Sequence of chain 1.C:
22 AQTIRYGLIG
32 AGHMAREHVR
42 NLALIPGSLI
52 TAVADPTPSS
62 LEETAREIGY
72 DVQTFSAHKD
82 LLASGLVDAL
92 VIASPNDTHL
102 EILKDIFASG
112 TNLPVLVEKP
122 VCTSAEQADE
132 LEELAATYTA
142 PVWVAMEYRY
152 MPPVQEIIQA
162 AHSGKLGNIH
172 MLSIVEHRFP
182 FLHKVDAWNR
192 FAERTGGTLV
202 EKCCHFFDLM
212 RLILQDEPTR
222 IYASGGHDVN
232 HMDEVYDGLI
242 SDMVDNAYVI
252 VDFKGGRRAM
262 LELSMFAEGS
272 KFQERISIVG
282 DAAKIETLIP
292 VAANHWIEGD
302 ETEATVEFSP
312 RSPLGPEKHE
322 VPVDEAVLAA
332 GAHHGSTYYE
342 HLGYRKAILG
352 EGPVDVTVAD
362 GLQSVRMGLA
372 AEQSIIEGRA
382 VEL

Binding-site contacts:
Ligand atom C2 contacts residue GLU202 of chain 1.C at 3.1 Å.
Ligand atom O5 contacts residue LEU183 of chain 1.C at 2.8 Å (h-bond).
Ligand atom C3 contacts residue GLU202 of chain 1.C at 3.8 Å.
Ligand atom O6 contacts residue ARG179 of chain 1.C at 3.2 Å (salt-bridge).
Ligand atom C5 contacts residue HIS334 of chain 1.C at 3.6 Å.
Ligand atom C4 contacts residue PHE182 of chain 1.C at 3.9 Å (hydrophobic).
Ligand atom C6 contacts residue LYS203 of chain 1.C at 3.5 Å.
Ligand atom O1 contacts residue HIS206 of chain 1.C at 2.6 Å (h-bond).
Ligand atom O1 contacts residue NAD1 of chain 1.L at 3.9 Å.
Ligand atom C6 contacts residue TYR149 of chain 1.C at 3.2 Å (hydrophobic).
Ligand atom C1 contacts residue NAD1 of chain 1.L at 3.5 Å.
Ligand atom O2 contacts residue LYS120 of chain 1.C at 3.1 Å (salt-bridge).
Ligand atom O5 contacts residue PHE182 of chain 1.C at 3.3 Å.
Ligand atom O3 contacts residue LYS185 of chain 1.C at 2.8 Å (salt-bridge).
Ligand atom O2 contacts residue GLU202 of chain 1.C at 2.4 Å (salt-bridge).
Ligand atom O4 contacts residue PHE180 of chain 1.C at 3.8 Å.
Ligand atom O2 contacts residue NAD1 of chain 1.L at 3.5 Å (h-bond).
Ligand atom C5 contacts residue ARG179 of chain 1.C at 3.7 Å.
Ligand atom C5 contacts residue LYS203 of chain 1.C at 3.9 Å.
Ligand atom O8 contacts residue TYR149 of chain 1.C at 2.6 Å (h-bond).
Ligand atom S1 contacts residue ARG179 of chain 1.C at 3.7 Å.
Ligand atom O5 contacts residue ASN190 of chain 1.C at 3.7 Å.
Ligand atom O8 contacts residue HIS206 of chain 1.C at 3.4 Å (h-bond).
Ligand atom O8 contacts residue HIS334 of chain 1.C at 3.1 Å (h-bond).
Ligand atom O1 contacts residue LYS120 of chain 1.C at 2.6 Å (salt-bridge).
Ligand atom O5 contacts residue ARG179 of chain 1.C at 3.7 Å.
Ligand atom C1 contacts residue LYS120 of chain 1.C at 3.5 Å.
Ligand atom O3 contacts residue LEU183 of chain 1.C at 3.4 Å.
Ligand atom C4 contacts residue GLU202 of chain 1.C at 3.6 Å.
Ligand atom C6 contacts residue HIS206 of chain 1.C at 3.9 Å.
Ligand atom O4 contacts residue LEU183 of chain 1.C at 3.6 Å.
Ligand atom O5 contacts residue LYS185 of chain 1.C at 3.9 Å.
Ligand atom C1 contacts residue HIS206 of chain 1.C at 3.7 Å.
Ligand atom C2 contacts residue LYS120 of chain 1.C at 3.8 Å.
Ligand atom O7 contacts residue NAD1 of chain 1.L at 3.8 Å.
Ligand atom O4 contacts residue ARG179 of chain 1.C at 2.7 Å (salt-bridge).
Ligand atom O8 contacts residue NAD1 of chain 1.L at 2.9 Å (h-bond).
Ligand atom S1 contacts residue LEU183 of chain 1.C at 3.9 Å.
Ligand atom O7 contacts residue HIS334 of chain 1.C at 2.5 Å (h-bond).
Ligand atom O1 contacts residue GLU202 of chain 1.C at 3.8 Å.

A protein and the small-molecule ligand that binds it are described below.
Small molecule (SMILES): O=S(=O)(O)C[C@H]1O[C@H](O)[C@H](O)[C@@H](O)[C@@H]1O